Sequence of chain 5.A:
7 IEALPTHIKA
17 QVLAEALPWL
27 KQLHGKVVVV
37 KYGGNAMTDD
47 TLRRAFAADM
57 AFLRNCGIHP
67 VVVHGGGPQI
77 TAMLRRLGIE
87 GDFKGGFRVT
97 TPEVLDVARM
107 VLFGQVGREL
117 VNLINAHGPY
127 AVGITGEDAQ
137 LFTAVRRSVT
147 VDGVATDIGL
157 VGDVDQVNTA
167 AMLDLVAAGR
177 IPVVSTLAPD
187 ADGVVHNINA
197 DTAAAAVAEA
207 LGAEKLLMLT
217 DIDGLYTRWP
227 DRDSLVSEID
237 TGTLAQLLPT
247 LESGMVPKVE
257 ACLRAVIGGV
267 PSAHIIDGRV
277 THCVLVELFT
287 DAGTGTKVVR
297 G

Sequence of chain 2.A:
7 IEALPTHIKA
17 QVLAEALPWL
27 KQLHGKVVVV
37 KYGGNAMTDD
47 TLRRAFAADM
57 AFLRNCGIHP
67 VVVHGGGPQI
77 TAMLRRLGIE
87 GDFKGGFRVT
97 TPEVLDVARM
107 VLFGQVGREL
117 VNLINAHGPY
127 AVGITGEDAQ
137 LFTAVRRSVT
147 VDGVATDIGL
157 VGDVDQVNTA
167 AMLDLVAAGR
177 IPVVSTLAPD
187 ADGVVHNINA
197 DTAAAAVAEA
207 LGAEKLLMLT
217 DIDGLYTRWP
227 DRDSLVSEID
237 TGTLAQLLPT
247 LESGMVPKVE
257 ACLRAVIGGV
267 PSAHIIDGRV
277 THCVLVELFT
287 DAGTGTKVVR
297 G

The protein below binds the small molecule below.
Small molecule (SMILES): N#Cc1c[nH]c2ccccc12

Binding-site contacts:
Ligand atom C11 contacts residue 98Z1 of chain 5.D at 0.6 Å.
Ligand atom C07 contacts residue ILE130 of chain 5.A at 3.7 Å (hydrophobic).
Ligand atom N01 contacts residue ARG176 of chain 5.A at 4.4 Å.
Ligand atom C04 contacts residue ILE130 of chain 2.A at 4.0 Å (hydrophobic).
Ligand atom C09 contacts residue LEU171 of chain 5.A at 4.1 Å (hydrophobic).
Ligand atom C07 contacts residue 98Z1 of chain 5.D at 1.7 Å.
Ligand atom C08 contacts residue 98Z1 of chain 5.D at 1.2 Å.
Ligand atom C02 contacts residue LEU171 of chain 2.A at 3.9 Å (hydrophobic).
Ligand atom N05 contacts residue GLY129 of chain 5.A at 4.0 Å.
Ligand atom C03 contacts residue LEU171 of chain 2.A at 4.1 Å (hydrophobic).
Ligand atom C04 contacts residue 98Z1 of chain 5.D at 0.8 Å.
Ligand atom C09 contacts residue ARG176 of chain 2.A at 4.4 Å.
Ligand atom C09 contacts residue LEU171 of chain 2.A at 4.2 Å (hydrophobic).
Ligand atom C08 contacts residue ALA135 of chain 5.A at 4.2 Å (hydrophobic).
Ligand atom N05 contacts residue ILE130 of chain 5.A at 3.6 Å.
Ligand atom C04 contacts residue VAL128 of chain 5.A at 3.7 Å (hydrophobic).
Ligand atom C10 contacts residue LEU171 of chain 5.A at 3.5 Å (hydrophobic).
Ligand atom C06 contacts residue VAL128 of chain 2.A at 4.2 Å (hydrophobic).
Ligand atom C11 contacts residue LEU171 of chain 5.A at 3.8 Å (hydrophobic).
Ligand atom N01 contacts residue LEU171 of chain 2.A at 4.1 Å.
Ligand atom C07 contacts residue LEU137 of chain 5.A at 4.4 Å (hydrophobic).
Ligand atom C03 contacts residue VAL128 of chain 5.A at 4.3 Å (hydrophobic).
Ligand atom C03 contacts residue LEU171 of chain 5.A at 4.2 Å (hydrophobic).
Ligand atom C06 contacts residue 98Z1 of chain 5.D at 0.8 Å.
Ligand atom C06 contacts residue ILE130 of chain 5.A at 3.9 Å (hydrophobic).
Ligand atom C08 contacts residue VAL128 of chain 2.A at 3.8 Å (hydrophobic).
Ligand atom C09 contacts residue 98Z1 of chain 5.D at 0.7 Å.
Ligand atom N05 contacts residue VAL128 of chain 5.A at 4.2 Å.
Ligand atom N05 contacts residue 98Z1 of chain 5.D at 0.9 Å (h-bond).
Ligand atom C10 contacts residue 98Z1 of chain 5.D at 1.3 Å.
Ligand atom N01 contacts residue 98Z1 of chain 5.D at 0.7 Å.
Ligand atom C09 contacts residue VAL128 of chain 2.A at 4.4 Å (hydrophobic).
Ligand atom C02 contacts residue VAL128 of chain 5.A at 4.3 Å (hydrophobic).
Ligand atom C08 contacts residue LEU137 of chain 5.A at 4.2 Å (hydrophobic).
Ligand atom C10 contacts residue LEU171 of chain 2.A at 3.5 Å (hydrophobic).
Ligand atom C02 contacts residue 98Z1 of chain 5.D at 0.8 Å.
Ligand atom C02 contacts residue LEU171 of chain 5.A at 4.4 Å (hydrophobic).
Ligand atom C03 contacts residue 98Z1 of chain 5.D at 0.6 Å.
Ligand atom C07 contacts residue VAL128 of chain 2.A at 3.8 Å (hydrophobic).
Ligand atom C11 contacts residue LEU171 of chain 2.A at 3.9 Å (hydrophobic).